The protein below binds the small molecule below.
Small molecule (SMILES): CC(=O)N[C@H]1[C@H](O[C@H]2[C@H](O)[C@@H](NC(C)=O)CO[C@@H]2CO)O[C@H](CO)[C@@H](O)[C@@H]1O

Sequence of chain 3.D:
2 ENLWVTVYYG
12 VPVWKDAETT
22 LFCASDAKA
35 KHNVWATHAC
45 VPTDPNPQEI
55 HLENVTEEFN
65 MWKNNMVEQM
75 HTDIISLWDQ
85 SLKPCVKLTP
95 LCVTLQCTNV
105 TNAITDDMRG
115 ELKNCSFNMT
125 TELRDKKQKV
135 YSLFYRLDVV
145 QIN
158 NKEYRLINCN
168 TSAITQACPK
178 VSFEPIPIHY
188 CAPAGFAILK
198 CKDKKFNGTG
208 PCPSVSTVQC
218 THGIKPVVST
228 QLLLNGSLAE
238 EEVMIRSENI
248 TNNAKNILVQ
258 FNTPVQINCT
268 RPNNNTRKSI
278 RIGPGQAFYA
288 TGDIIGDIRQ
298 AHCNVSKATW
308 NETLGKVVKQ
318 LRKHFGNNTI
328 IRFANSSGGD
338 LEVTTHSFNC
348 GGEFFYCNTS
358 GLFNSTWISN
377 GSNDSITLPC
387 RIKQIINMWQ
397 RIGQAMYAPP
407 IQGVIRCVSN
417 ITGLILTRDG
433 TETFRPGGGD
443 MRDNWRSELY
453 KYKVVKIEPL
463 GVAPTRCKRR

Binding-site contacts:
Ligand atom C5 contacts residue ASN271 of chain 3.D at 3.7 Å.
Ligand atom O5 contacts residue ILE292 of chain 3.D at 3.6 Å.
Ligand atom C4 contacts residue ASN271 of chain 3.D at 4.2 Å.
Ligand atom O5 contacts residue ASN271 of chain 3.D at 2.4 Å (h-bond).
Ligand atom C8 contacts residue VAL410 of chain 3.D at 3.8 Å (hydrophobic).
Ligand atom N2 contacts residue ASN271 of chain 3.D at 2.9 Å (h-bond).
Ligand atom C7 contacts residue VAL410 of chain 3.D at 4.5 Å (hydrophobic).
Ligand atom O6 contacts residue THR273 of chain 3.D at 4.3 Å.
Ligand atom O7 contacts residue ASN271 of chain 3.D at 3.6 Å (h-bond).
Ligand atom C1 contacts residue ASN271 of chain 3.D at 1.4 Å.
Ligand atom O6 contacts residue ILE292 of chain 3.D at 3.3 Å.
Ligand atom C2 contacts residue ASN271 of chain 3.D at 2.5 Å.
Ligand atom C1 contacts residue ILE292 of chain 3.D at 4.1 Å (hydrophobic).
Ligand atom C7 contacts residue ASN271 of chain 3.D at 3.4 Å.
Ligand atom C3 contacts residue ASN271 of chain 3.D at 3.8 Å.
Ligand atom C6 contacts residue ILE292 of chain 3.D at 4.3 Å (hydrophobic).